Binding-site contacts:
Ligand atom C3 contacts residue ASN717 of chain 1.C at 3.8 Å.
Ligand atom C1 contacts residue GLN1071 of chain 1.C at 4.2 Å.
Ligand atom O6 contacts residue GLN926 of chain 1.C at 4.3 Å.
Ligand atom C7 contacts residue LEU922 of chain 1.C at 4.1 Å (hydrophobic).
Ligand atom C1 contacts residue ASN717 of chain 1.C at 1.4 Å.
Ligand atom C5 contacts residue ASN717 of chain 1.C at 3.6 Å.
Ligand atom O7 contacts residue GLN1071 of chain 1.C at 4.1 Å.
Ligand atom O7 contacts residue ASN717 of chain 1.C at 3.9 Å.
Ligand atom C8 contacts residue LEU922 of chain 1.C at 4.3 Å (hydrophobic).
Ligand atom O7 contacts residue LEU922 of chain 1.C at 3.7 Å.
Ligand atom O5 contacts residue GLN1071 of chain 1.C at 4.0 Å.
Ligand atom O6 contacts residue ASN717 of chain 1.C at 4.4 Å.
Ligand atom C5 contacts residue LEU922 of chain 1.C at 3.9 Å (hydrophobic).
Ligand atom C2 contacts residue ASN717 of chain 1.C at 2.5 Å.
Ligand atom C7 contacts residue ASN717 of chain 1.C at 3.4 Å.
Ligand atom O5 contacts residue ASN717 of chain 1.C at 2.3 Å (h-bond).
Ligand atom C8 contacts residue THR716 of chain 1.C at 3.9 Å.
Ligand atom C6 contacts residue LEU922 of chain 1.C at 4.2 Å (hydrophobic).
Ligand atom N2 contacts residue ASN717 of chain 1.C at 2.9 Å (h-bond).
Ligand atom C8 contacts residue ASN717 of chain 1.C at 4.1 Å.
Ligand atom O4 contacts residue LEU922 of chain 1.C at 4.3 Å.
Ligand atom C4 contacts residue ASN717 of chain 1.C at 4.2 Å.

Sequence of chain 1.C:
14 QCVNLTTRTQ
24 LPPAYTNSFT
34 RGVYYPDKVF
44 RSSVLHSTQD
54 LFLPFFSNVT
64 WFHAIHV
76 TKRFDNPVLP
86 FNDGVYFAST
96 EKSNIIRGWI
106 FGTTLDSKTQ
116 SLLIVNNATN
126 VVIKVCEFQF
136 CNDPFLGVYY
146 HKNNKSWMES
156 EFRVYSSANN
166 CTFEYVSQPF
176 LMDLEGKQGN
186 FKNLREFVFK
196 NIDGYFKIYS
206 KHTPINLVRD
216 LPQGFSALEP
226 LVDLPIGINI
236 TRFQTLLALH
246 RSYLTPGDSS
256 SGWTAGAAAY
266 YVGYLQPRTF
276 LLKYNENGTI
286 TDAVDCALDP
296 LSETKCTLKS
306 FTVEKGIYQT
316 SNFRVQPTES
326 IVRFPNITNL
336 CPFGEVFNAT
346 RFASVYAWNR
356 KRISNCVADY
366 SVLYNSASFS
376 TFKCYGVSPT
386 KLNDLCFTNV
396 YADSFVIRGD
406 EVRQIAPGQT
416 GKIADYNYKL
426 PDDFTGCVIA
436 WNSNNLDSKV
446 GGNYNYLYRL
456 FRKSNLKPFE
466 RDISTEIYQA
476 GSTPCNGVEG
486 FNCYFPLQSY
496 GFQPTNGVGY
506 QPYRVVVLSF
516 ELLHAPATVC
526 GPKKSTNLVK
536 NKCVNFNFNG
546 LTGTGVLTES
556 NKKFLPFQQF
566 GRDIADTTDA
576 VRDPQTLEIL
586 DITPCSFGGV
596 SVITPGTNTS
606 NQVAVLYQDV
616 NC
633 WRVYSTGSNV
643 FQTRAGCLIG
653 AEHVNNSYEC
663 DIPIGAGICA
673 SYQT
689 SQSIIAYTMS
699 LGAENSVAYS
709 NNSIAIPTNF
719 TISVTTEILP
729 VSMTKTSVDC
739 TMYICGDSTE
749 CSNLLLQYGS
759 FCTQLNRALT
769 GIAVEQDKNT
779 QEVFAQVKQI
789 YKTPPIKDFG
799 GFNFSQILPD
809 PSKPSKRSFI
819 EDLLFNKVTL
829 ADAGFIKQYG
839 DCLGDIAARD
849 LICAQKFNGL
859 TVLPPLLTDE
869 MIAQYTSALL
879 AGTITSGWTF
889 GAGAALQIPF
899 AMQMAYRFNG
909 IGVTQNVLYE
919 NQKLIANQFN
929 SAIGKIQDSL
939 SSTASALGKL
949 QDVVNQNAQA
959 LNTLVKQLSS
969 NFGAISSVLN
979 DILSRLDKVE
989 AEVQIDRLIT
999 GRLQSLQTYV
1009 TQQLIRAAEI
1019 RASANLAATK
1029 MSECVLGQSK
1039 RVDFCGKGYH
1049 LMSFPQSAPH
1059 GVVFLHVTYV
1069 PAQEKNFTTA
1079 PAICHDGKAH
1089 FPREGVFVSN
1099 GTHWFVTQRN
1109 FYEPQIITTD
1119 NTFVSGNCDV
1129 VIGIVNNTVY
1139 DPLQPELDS

A protein and the small-molecule ligand that binds it are described below.
Small molecule (SMILES): CC(=O)N[C@H]1[C@H](O[C@H]2[C@H](O)[C@@H](NC(C)=O)CO[C@@H]2CO)O[C@H](CO)[C@@H](O)[C@@H]1O